Sequence of chain 1.A:
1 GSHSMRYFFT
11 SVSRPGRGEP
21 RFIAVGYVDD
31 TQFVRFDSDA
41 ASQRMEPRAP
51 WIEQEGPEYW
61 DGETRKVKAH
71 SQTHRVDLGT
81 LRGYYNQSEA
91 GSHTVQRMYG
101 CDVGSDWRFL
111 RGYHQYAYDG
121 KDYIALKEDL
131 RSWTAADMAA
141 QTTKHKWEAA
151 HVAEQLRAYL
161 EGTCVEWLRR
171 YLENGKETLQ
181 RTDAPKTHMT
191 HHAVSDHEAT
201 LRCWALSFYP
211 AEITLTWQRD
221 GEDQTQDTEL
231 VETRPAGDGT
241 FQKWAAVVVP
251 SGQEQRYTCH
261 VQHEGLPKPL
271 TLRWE

A protein and the small-molecule ligand that binds it are described below.
Small molecule (SMILES): CC(C)C[C@H](NC(=O)[C@@H](N)CC(C)C)C(=O)N[C@@H](Cc1ccccc1)C(=O)NCC(=O)N[C@@H](Cc1ccc(O)cc1)C(=O)N1CCC[C@H]1C(=O)N[C@H](C(=O)N[C@@H](Cc1ccc(O)cc1)C(=O)N[C@H](C(=O)O)C(C)C)C(C)C

Binding-site contacts:
Ligand atom CB contacts residue GLN155 of chain 1.A at 3.3 Å.
Ligand atom N contacts residue GLU63 of chain 1.A at 2.8 Å (salt-bridge).
Ligand atom CD1 contacts residue TYR159 of chain 1.A at 3.4 Å (hydrophobic).
Ligand atom O contacts residue LYS146 of chain 1.A at 2.9 Å (salt-bridge).
Ligand atom CA contacts residue TYR7 of chain 1.A at 3.3 Å (hydrophobic).
Ligand atom OXT contacts residue THR143 of chain 1.A at 2.7 Å (h-bond).
Ligand atom O contacts residue THR73 of chain 1.A at 3.4 Å.
Ligand atom O contacts residue LYS146 of chain 1.A at 3.6 Å.
Ligand atom O contacts residue LYS66 of chain 1.A at 2.8 Å (salt-bridge).
Ligand atom CB contacts residue GLU63 of chain 1.A at 3.6 Å.
Ligand atom CD2 contacts residue GLN155 of chain 1.A at 3.4 Å.
Ligand atom C contacts residue TYR7 of chain 1.A at 3.3 Å (hydrophobic).
Ligand atom CD2 contacts residue PHE9 of chain 1.A at 3.6 Å (hydrophobic).
Ligand atom C contacts residue GLU63 of chain 1.A at 3.6 Å.
Ligand atom N contacts residue TYR99 of chain 1.A at 3.0 Å (h-bond).
Ligand atom O contacts residue HIS70 of chain 1.A at 3.1 Å.
Ligand atom N contacts residue TYR7 of chain 1.A at 2.9 Å (h-bond).
Ligand atom CG2 contacts residue ASP77 of chain 1.A at 3.3 Å.
Ligand atom CD1 contacts residue GLU63 of chain 1.A at 3.1 Å.
Ligand atom CD2 contacts residue TRP167 of chain 1.A at 3.6 Å (hydrophobic).
Ligand atom N contacts residue ASP77 of chain 1.A at 2.9 Å (salt-bridge).
Ligand atom CA contacts residue GLU63 of chain 1.A at 3.5 Å.
Ligand atom O contacts residue TYR7 of chain 1.A at 3.5 Å.
Ligand atom CG1 contacts residue TRP147 of chain 1.A at 3.5 Å (hydrophobic).
Ligand atom O contacts residue TRP147 of chain 1.A at 2.8 Å (h-bond).
Ligand atom CB contacts residue TYR99 of chain 1.A at 3.5 Å (hydrophobic).
Ligand atom CA contacts residue ASP77 of chain 1.A at 3.5 Å.
Ligand atom CD1 contacts residue VAL67 of chain 1.A at 3.5 Å (hydrophobic).
Ligand atom CG contacts residue GLN155 of chain 1.A at 3.3 Å.
Ligand atom CA contacts residue TYR159 of chain 1.A at 3.5 Å (hydrophobic).
Ligand atom OXT contacts residue TYR84 of chain 1.A at 2.8 Å (h-bond).
Ligand atom N contacts residue TYR159 of chain 1.A at 3.6 Å.
Ligand atom N contacts residue TYR171 of chain 1.A at 2.9 Å (h-bond).
Ligand atom CG contacts residue GLU63 of chain 1.A at 3.5 Å.
Ligand atom CD1 contacts residue TYR59 of chain 1.A at 3.6 Å (hydrophobic).
Ligand atom O contacts residue TYR159 of chain 1.A at 2.7 Å (h-bond).
Ligand atom CD1 contacts residue MET45 of chain 1.A at 3.5 Å (hydrophobic).
Ligand atom CD2 contacts residue TYR7 of chain 1.A at 3.6 Å (hydrophobic).
Ligand atom CD2 contacts residue TYR99 of chain 1.A at 3.3 Å (hydrophobic).
Ligand atom CG contacts residue LYS66 of chain 1.A at 3.4 Å.